A small-molecule ligand and the protein it binds are described below.
Small molecule (SMILES): CC(=O)N[C@@H]1[C@@H](O)[C@H](O)[C@@H](CO)O[C@H]1O

Binding-site contacts:
Ligand atom C6 contacts residue TRP384 of chain 1.A at 4.5 Å (hydrophobic).
Ligand atom O5 contacts residue ALA244 of chain 1.A at 3.5 Å.
Ligand atom C1 contacts residue ASN241 of chain 1.A at 1.4 Å.
Ligand atom C1 contacts residue ALA244 of chain 1.A at 3.9 Å (hydrophobic).
Ligand atom C7 contacts residue ASN241 of chain 1.A at 3.1 Å.
Ligand atom C5 contacts residue ASN241 of chain 1.A at 3.7 Å.
Ligand atom O6 contacts residue LYS388 of chain 1.A at 3.9 Å.
Ligand atom O3 contacts residue TRP384 of chain 1.A at 4.5 Å.
Ligand atom C8 contacts residue ASN241 of chain 1.A at 3.9 Å.
Ligand atom O5 contacts residue TRP384 of chain 1.A at 3.7 Å.
Ligand atom C1 contacts residue TRP384 of chain 1.A at 4.2 Å (hydrophobic).
Ligand atom C2 contacts residue ASN241 of chain 1.A at 2.4 Å.
Ligand atom C3 contacts residue TRP384 of chain 1.A at 4.5 Å (hydrophobic).
Ligand atom O5 contacts residue ASN241 of chain 1.A at 2.4 Å (h-bond).
Ligand atom O7 contacts residue ASN241 of chain 1.A at 3.4 Å (h-bond).
Ligand atom C3 contacts residue ASN241 of chain 1.A at 3.8 Å.
Ligand atom C7 contacts residue TRP384 of chain 1.A at 4.3 Å (hydrophobic).
Ligand atom C2 contacts residue TRP384 of chain 1.A at 3.9 Å (hydrophobic).
Ligand atom C8 contacts residue ILE240 of chain 1.A at 4.1 Å (hydrophobic).
Ligand atom O7 contacts residue TRP384 of chain 1.A at 3.5 Å.
Ligand atom C5 contacts residue TRP384 of chain 1.A at 4.4 Å (hydrophobic).
Ligand atom C4 contacts residue ASN241 of chain 1.A at 4.3 Å.
Ligand atom N2 contacts residue ASN241 of chain 1.A at 2.7 Å (h-bond).
Ligand atom O6 contacts residue ALA244 of chain 1.A at 3.4 Å.
Ligand atom C4 contacts residue TRP384 of chain 1.A at 4.3 Å (hydrophobic).

Sequence of chain 1.A:
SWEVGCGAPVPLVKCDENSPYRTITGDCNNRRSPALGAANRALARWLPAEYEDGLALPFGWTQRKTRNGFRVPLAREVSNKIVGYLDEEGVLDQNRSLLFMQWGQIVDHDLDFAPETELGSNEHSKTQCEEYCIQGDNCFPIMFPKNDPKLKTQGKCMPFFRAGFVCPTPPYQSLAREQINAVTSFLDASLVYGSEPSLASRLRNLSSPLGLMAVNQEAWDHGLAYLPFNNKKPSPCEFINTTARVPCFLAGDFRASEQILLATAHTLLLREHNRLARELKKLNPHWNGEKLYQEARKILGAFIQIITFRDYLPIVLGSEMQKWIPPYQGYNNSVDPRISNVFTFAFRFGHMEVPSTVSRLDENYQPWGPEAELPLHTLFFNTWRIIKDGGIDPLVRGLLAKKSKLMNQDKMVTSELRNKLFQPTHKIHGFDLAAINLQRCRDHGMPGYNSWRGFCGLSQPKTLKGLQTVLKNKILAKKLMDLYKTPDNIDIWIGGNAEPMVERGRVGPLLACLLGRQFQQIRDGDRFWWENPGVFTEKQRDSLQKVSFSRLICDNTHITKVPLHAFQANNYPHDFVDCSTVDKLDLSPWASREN